Binding-site contacts:
Ligand atom CAH contacts residue TRP225 of chain 3.B at 4.2 Å (hydrophobic).
Ligand atom CAF contacts residue MET321 of chain 3.B at 3.8 Å (hydrophobic).
Ligand atom CAJ contacts residue MET321 of chain 3.B at 3.3 Å (hydrophobic).
Ligand atom CAC contacts residue MET321 of chain 3.B at 3.9 Å (hydrophobic).
Ligand atom CAG contacts residue TRP97 of chain 3.B at 4.2 Å (hydrophobic).
Ligand atom CAK contacts residue HIS48 of chain 3.B at 3.8 Å.
Ligand atom CAD contacts residue ALA240 of chain 3.B at 3.9 Å (hydrophobic).
Ligand atom CAK contacts residue MET223 of chain 3.B at 3.8 Å (hydrophobic).
Ligand atom OAA contacts residue FAD1 of chain 3.E at 4.0 Å.
Ligand atom CAM contacts residue MET223 of chain 3.B at 4.2 Å (hydrophobic).
Ligand atom CAC contacts residue TRP225 of chain 3.B at 4.3 Å (hydrophobic).
Ligand atom CAD contacts residue MET223 of chain 3.B at 4.0 Å (hydrophobic).
Ligand atom CAE contacts residue PRO320 of chain 3.B at 3.8 Å (hydrophobic).
Ligand atom OAA contacts residue HIS48 of chain 3.B at 2.9 Å (h-bond).
Ligand atom CAD contacts residue VAL253 of chain 3.B at 3.5 Å (hydrophobic).
Ligand atom CAE contacts residue GLY427 of chain 3.B at 3.9 Å.
Ligand atom CAJ contacts residue PRO320 of chain 3.B at 3.9 Å (hydrophobic).
Ligand atom CAF contacts residue PRO320 of chain 3.B at 3.7 Å (hydrophobic).
Ligand atom CAI contacts residue MET223 of chain 3.B at 3.3 Å (hydrophobic).
Ligand atom CAE contacts residue GLY323 of chain 3.B at 4.0 Å.
Ligand atom CAG contacts residue ILE49 of chain 3.B at 4.1 Å (hydrophobic).
Ligand atom CAM contacts residue PRO320 of chain 3.B at 4.2 Å (hydrophobic).
Ligand atom CAH contacts residue MET321 of chain 3.B at 3.5 Å (hydrophobic).
Ligand atom CAE contacts residue GLY322 of chain 3.B at 3.9 Å.
Ligand atom CAK contacts residue PRO320 of chain 3.B at 4.3 Å (hydrophobic).
Ligand atom CAF contacts residue GLY322 of chain 3.B at 3.5 Å.
Ligand atom CAG contacts residue PRO320 of chain 3.B at 4.1 Å (hydrophobic).
Ligand atom CAE contacts residue LEU428 of chain 3.B at 3.9 Å (hydrophobic).
Ligand atom CAB contacts residue VAL253 of chain 3.B at 3.5 Å (hydrophobic).
Ligand atom CAG contacts residue MET223 of chain 3.B at 4.1 Å (hydrophobic).
Ligand atom CAF contacts residue LEU428 of chain 3.B at 3.4 Å (hydrophobic).
Ligand atom CAJ contacts residue LEU428 of chain 3.B at 4.0 Å (hydrophobic).
Ligand atom CAE contacts residue TRP97 of chain 3.B at 3.5 Å (hydrophobic).
Ligand atom OAA contacts residue MET223 of chain 3.B at 3.8 Å.
Ligand atom CAL contacts residue PRO320 of chain 3.B at 3.9 Å (hydrophobic).
Ligand atom CAL contacts residue MET223 of chain 3.B at 4.1 Å (hydrophobic).
Ligand atom CAC contacts residue PRO320 of chain 3.B at 3.6 Å (hydrophobic).
Ligand atom CAH contacts residue PRO320 of chain 3.B at 3.3 Å (hydrophobic).
Ligand atom CAF contacts residue GLY427 of chain 3.B at 3.3 Å.
Ligand atom CAG contacts residue HIS48 of chain 3.B at 3.7 Å.

A small-molecule ligand and the protein it binds are described below.
Small molecule (SMILES): Oc1ccccc1-c1ccccc1

Sequence of chain 3.B:
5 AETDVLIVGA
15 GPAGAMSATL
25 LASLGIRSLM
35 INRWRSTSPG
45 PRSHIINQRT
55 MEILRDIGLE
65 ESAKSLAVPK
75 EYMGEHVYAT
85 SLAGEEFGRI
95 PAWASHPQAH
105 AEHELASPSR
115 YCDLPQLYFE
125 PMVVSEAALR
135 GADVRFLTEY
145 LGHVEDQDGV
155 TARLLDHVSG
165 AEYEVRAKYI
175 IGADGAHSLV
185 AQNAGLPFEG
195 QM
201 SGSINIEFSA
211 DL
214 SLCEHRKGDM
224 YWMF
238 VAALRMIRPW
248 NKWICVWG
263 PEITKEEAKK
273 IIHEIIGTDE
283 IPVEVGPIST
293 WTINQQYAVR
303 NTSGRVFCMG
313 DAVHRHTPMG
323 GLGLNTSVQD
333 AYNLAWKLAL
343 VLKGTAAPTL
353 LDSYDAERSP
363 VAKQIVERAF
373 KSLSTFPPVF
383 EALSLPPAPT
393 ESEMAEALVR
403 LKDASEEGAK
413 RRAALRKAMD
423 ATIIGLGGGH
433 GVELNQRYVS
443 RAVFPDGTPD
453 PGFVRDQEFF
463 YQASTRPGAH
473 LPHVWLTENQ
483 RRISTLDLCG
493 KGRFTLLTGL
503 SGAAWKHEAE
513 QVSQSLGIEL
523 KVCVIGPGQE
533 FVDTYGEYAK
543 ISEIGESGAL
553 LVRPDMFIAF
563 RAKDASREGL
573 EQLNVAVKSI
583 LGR